Sequence of chain 4.A:
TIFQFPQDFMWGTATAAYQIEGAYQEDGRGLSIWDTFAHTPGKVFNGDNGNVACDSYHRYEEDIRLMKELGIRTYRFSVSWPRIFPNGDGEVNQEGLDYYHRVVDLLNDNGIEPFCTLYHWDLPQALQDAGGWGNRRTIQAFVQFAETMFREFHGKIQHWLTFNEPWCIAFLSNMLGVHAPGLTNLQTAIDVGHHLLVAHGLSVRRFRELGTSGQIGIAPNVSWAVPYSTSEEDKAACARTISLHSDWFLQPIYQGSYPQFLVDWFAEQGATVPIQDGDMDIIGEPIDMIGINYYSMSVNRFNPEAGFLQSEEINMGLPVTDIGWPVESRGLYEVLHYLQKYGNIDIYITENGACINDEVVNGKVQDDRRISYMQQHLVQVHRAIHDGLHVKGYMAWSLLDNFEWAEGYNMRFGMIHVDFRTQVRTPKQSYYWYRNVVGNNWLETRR

A protein and the small-molecule ligand that binds it are described below.
Small molecule (SMILES): O=[N+]([O-])c1ccc(O[C@@H]2O[C@H](CO)[C@@H](O)[C@H](O)[C@H]2F)c([N+](=O)[O-])c1

Binding-site contacts:
Ligand atom C5 contacts residue ARG136 of chain 4.A at 4.3 Å.
Ligand atom C5 contacts residue GLN140 of chain 4.A at 4.5 Å.
Ligand atom O6 contacts residue ARG137 of chain 4.A at 3.8 Å.
Ligand atom C14 contacts residue GLN140 of chain 4.A at 3.5 Å.
Ligand atom O3 contacts residue VAL198 of chain 4.A at 4.1 Å.
Ligand atom O21 contacts residue GLN140 of chain 4.A at 4.0 Å.
Ligand atom O1 contacts residue LEU202 of chain 4.A at 4.3 Å.
Ligand atom C11 contacts residue GLN140 of chain 4.A at 3.9 Å.
Ligand atom O3 contacts residue LEU202 of chain 4.A at 4.4 Å.
Ligand atom O6 contacts residue ARG136 of chain 4.A at 4.1 Å.
Ligand atom C13 contacts residue GLN140 of chain 4.A at 4.0 Å.
Ligand atom O12 contacts residue VAL143 of chain 4.A at 3.5 Å.
Ligand atom O6 contacts residue GLN140 of chain 4.A at 2.9 Å (h-bond).
Ligand atom C15 contacts residue GLN140 of chain 4.A at 3.4 Å.
Ligand atom N2 contacts residue GLN140 of chain 4.A at 3.7 Å.
Ligand atom O11 contacts residue GLN140 of chain 4.A at 4.2 Å.
Ligand atom O1 contacts residue GLN140 of chain 4.A at 4.2 Å.
Ligand atom C6 contacts residue ARG136 of chain 4.A at 3.3 Å.
Ligand atom O3 contacts residue ARG136 of chain 4.A at 2.8 Å (salt-bridge).
Ligand atom C6 contacts residue ARG137 of chain 4.A at 4.0 Å.
Ligand atom C6 contacts residue GLN140 of chain 4.A at 4.0 Å.
Ligand atom O11 contacts residue LEU202 of chain 4.A at 3.6 Å.
Ligand atom C16 contacts residue GLN140 of chain 4.A at 3.6 Å.
Ligand atom N1 contacts residue VAL143 of chain 4.A at 4.0 Å.
Ligand atom O4 contacts residue ARG136 of chain 4.A at 2.8 Å (salt-bridge).
Ligand atom C2 contacts residue LEU202 of chain 4.A at 3.6 Å (hydrophobic).
Ligand atom C12 contacts residue GLN140 of chain 4.A at 3.9 Å.
Ligand atom O5 contacts residue GLN140 of chain 4.A at 3.6 Å.
Ligand atom O11 contacts residue VAL143 of chain 4.A at 3.6 Å.
Ligand atom C4 contacts residue ARG136 of chain 4.A at 3.9 Å.
Ligand atom O22 contacts residue GLN140 of chain 4.A at 4.0 Å.
Ligand atom C3 contacts residue ARG136 of chain 4.A at 3.9 Å.
Ligand atom F contacts residue LEU202 of chain 4.A at 3.5 Å.